This protein binds this small molecule.
Small molecule (SMILES): CC(=O)N[C@@H]1[C@@H](O)[C@H](O)[C@@H](CO)O[C@H]1O

Binding-site contacts:
Ligand atom C3 contacts residue ASN231 of chain 1.B at 3.8 Å.
Ligand atom C8 contacts residue ASN231 of chain 1.B at 3.9 Å.
Ligand atom N2 contacts residue ASN231 of chain 1.B at 2.9 Å (h-bond).
Ligand atom C7 contacts residue ASN231 of chain 1.B at 3.2 Å.
Ligand atom C1 contacts residue ASN231 of chain 1.B at 1.4 Å.
Ligand atom C5 contacts residue THR105 of chain 1.B at 4.4 Å.
Ligand atom O5 contacts residue THR105 of chain 1.B at 3.9 Å.
Ligand atom O5 contacts residue ASN231 of chain 1.B at 2.4 Å (h-bond).
Ligand atom C6 contacts residue THR105 of chain 1.B at 3.7 Å.
Ligand atom C1 contacts residue THR105 of chain 1.B at 4.3 Å.
Ligand atom C5 contacts residue ASN231 of chain 1.B at 3.7 Å.
Ligand atom O7 contacts residue ASN231 of chain 1.B at 3.1 Å (h-bond).
Ligand atom C2 contacts residue ASN231 of chain 1.B at 2.4 Å.
Ligand atom C4 contacts residue ASN231 of chain 1.B at 4.2 Å.
Ligand atom O6 contacts residue THR105 of chain 1.B at 4.0 Å.

Sequence of chain 1.B:
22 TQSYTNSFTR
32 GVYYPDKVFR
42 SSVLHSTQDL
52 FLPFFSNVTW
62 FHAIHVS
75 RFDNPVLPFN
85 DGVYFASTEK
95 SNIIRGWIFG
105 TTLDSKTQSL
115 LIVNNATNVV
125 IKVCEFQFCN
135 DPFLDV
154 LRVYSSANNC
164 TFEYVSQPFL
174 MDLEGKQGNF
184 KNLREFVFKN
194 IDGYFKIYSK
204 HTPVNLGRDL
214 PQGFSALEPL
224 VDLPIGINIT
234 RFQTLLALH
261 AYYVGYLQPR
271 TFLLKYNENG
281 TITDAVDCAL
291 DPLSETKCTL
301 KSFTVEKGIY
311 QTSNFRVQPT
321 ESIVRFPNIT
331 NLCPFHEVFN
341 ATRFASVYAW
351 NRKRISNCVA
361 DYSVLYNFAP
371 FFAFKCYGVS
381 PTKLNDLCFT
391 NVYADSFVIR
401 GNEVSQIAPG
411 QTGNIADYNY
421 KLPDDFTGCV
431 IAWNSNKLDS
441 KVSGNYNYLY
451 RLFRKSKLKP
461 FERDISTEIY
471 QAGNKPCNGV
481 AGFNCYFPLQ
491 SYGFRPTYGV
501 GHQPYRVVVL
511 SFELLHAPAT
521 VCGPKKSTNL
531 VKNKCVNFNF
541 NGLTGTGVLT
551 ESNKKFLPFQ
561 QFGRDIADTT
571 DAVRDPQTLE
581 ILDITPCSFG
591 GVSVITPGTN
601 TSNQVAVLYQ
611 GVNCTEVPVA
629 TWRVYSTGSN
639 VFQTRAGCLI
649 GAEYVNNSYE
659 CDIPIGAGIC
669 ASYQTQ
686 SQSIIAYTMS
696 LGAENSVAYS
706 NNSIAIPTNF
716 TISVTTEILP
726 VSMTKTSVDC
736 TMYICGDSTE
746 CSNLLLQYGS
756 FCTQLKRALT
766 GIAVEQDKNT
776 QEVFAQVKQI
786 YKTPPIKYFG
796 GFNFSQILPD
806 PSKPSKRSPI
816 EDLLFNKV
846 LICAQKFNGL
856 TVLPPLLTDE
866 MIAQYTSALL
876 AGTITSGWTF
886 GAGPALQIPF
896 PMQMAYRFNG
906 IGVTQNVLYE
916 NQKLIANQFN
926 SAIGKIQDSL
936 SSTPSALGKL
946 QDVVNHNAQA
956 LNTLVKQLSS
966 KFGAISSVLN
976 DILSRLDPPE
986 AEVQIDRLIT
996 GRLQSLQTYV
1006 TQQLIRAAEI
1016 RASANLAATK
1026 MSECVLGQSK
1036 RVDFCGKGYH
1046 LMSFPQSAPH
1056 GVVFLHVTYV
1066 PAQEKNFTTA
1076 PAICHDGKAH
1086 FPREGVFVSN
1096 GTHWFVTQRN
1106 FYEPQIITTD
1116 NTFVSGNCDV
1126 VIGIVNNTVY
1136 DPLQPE